Sequence of chain 2.A:
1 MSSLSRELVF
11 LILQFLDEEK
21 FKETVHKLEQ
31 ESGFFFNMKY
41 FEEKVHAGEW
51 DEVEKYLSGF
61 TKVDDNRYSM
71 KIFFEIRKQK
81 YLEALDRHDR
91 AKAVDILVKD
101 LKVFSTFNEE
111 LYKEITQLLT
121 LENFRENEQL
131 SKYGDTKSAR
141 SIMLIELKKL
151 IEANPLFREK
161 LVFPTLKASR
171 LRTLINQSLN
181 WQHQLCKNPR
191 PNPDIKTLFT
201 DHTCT

Sequence of chain 1.A:
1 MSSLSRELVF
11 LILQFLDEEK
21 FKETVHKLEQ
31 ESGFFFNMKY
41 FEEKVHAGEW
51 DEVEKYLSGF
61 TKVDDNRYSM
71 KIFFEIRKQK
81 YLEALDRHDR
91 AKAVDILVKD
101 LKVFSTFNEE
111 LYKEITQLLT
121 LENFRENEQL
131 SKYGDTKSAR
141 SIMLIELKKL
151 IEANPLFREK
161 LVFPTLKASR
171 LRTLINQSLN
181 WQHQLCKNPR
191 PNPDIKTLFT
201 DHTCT

The small molecule below binds the protein below.
Small molecule (SMILES): CC[C@H](C)[C@H](NC(=O)[C@H](CC(C)C)NC(=O)[C@@H](N)CC(N)=O)C(=O)N[C@@H](Cc1ccc(O)cc1)C(=O)N[C@@H](CC(C)C)C(=O)N[C@@H](CC(=O)O)C(=O)N[C@@H](CC(C)C)C(=O)N[C@@H](CC(N)=O)C(=O)N[C@H](C=O)CC(C)C

Binding-site contacts:
Ligand atom N contacts residue ILE195 of chain 2.A at 3.6 Å (h-bond).
Ligand atom CB contacts residue ILE195 of chain 2.A at 3.9 Å (hydrophobic).
Ligand atom CG contacts residue ILE195 of chain 2.A at 3.7 Å (hydrophobic).
Ligand atom CE1 contacts residue LEU179 of chain 2.A at 3.8 Å (hydrophobic).
Ligand atom CD1 contacts residue LEU179 of chain 2.A at 3.7 Å (hydrophobic).
Ligand atom CA contacts residue ASN180 of chain 2.A at 3.5 Å.
Ligand atom CE1 contacts residue ASN180 of chain 2.A at 3.0 Å.
Ligand atom N contacts residue ASN176 of chain 2.A at 3.1 Å (h-bond).
Ligand atom CD1 contacts residue ASN180 of chain 2.A at 3.5 Å.
Ligand atom CD1 contacts residue ILE195 of chain 2.A at 3.7 Å (hydrophobic).
Ligand atom ND2 contacts residue SER3 of chain 1.A at 3.7 Å.
Ligand atom CB contacts residue SER3 of chain 1.A at 3.5 Å.
Ligand atom C contacts residue ASN176 of chain 2.A at 3.6 Å.
Ligand atom O contacts residue ASN176 of chain 2.A at 2.7 Å (h-bond).
Ligand atom CD1 contacts residue TRP181 of chain 1.A at 3.5 Å (hydrophobic).
Ligand atom CD1 contacts residue ASN176 of chain 2.A at 3.8 Å.
Ligand atom CD1 contacts residue LEU4 of chain 1.A at 3.6 Å (hydrophobic).
Ligand atom CZ contacts residue ASN180 of chain 2.A at 3.4 Å.
Ligand atom C contacts residue ASN180 of chain 2.A at 3.8 Å.
Ligand atom CA contacts residue ASN176 of chain 2.A at 3.7 Å.
Ligand atom CB contacts residue ASN176 of chain 2.A at 3.7 Å.
Ligand atom CG contacts residue ILE195 of chain 2.A at 3.6 Å (hydrophobic).
Ligand atom CD2 contacts residue LEU4 of chain 1.A at 3.3 Å (hydrophobic).
Ligand atom CE2 contacts residue PRO193 of chain 2.A at 3.8 Å (hydrophobic).
Ligand atom CD1 contacts residue GLU7 of chain 1.A at 3.7 Å.
Ligand atom CD1 contacts residue LEU198 of chain 2.A at 3.7 Å (hydrophobic).
Ligand atom CB contacts residue ASN180 of chain 2.A at 3.1 Å.
Ligand atom CA contacts residue ASN176 of chain 2.A at 3.8 Å.
Ligand atom N contacts residue ILE195 of chain 2.A at 3.2 Å (h-bond).
Ligand atom OH contacts residue ASN180 of chain 2.A at 3.4 Å (h-bond).
Ligand atom O contacts residue TRP181 of chain 1.A at 3.9 Å.
Ligand atom CB contacts residue TRP181 of chain 1.A at 3.4 Å (hydrophobic).
Ligand atom O contacts residue ASN180 of chain 2.A at 3.1 Å (h-bond).
Ligand atom CG contacts residue ASN180 of chain 2.A at 3.3 Å.
Ligand atom CD2 contacts residue SER3 of chain 1.A at 3.2 Å.
Ligand atom N contacts residue ASN180 of chain 2.A at 3.0 Å (h-bond).
Ligand atom CB contacts residue LEU4 of chain 1.A at 3.6 Å (hydrophobic).
Ligand atom OH contacts residue HIS183 of chain 2.A at 3.6 Å.
Ligand atom CD1 contacts residue ILE195 of chain 2.A at 3.4 Å (hydrophobic).
Ligand atom CD1 contacts residue THR197 of chain 2.A at 3.7 Å.